The small molecule below binds the protein below.
Small molecule (SMILES): CC(=O)N[C@@H](CCC(N)=O)C(=O)N[C@@H](CC1CCCCC1)C(=O)N[C@@H](CC(=O)O)C(=O)N[C@@H](CC(C)C)C(=O)N[C@@H](Cc1ccc(Cl)c(Cl)c1)C(=O)O

Binding-site contacts:
Ligand atom CG contacts residue HIS176 of chain 1.O at 3.6 Å.
Ligand atom O contacts residue MET364 of chain 1.O at 3.4 Å.
Ligand atom CZ contacts residue PRO244 of chain 1.O at 3.6 Å (hydrophobic).
Ligand atom CE2 contacts residue ASN346 of chain 1.O at 3.5 Å.
Ligand atom OD1 contacts residue HIS176 of chain 1.O at 3.3 Å.
Ligand atom N contacts residue MET364 of chain 1.O at 3.6 Å.
Ligand atom CD2 contacts residue ASN346 of chain 1.O at 3.7 Å.
Ligand atom N contacts residue GLY175 of chain 1.O at 2.7 Å (h-bond).
Ligand atom CD2 contacts residue MET364 of chain 1.O at 3.7 Å (hydrophobic).
Ligand atom CB contacts residue MET364 of chain 1.O at 3.7 Å (hydrophobic).
Ligand atom CG contacts residue GLY175 of chain 1.O at 3.7 Å.
Ligand atom CLE1 contacts residue GLY175 of chain 1.O at 3.6 Å.
Ligand atom CG contacts residue PRO365 of chain 1.O at 3.5 Å (hydrophobic).
Ligand atom CLZ contacts residue VAL249 of chain 1.O at 3.7 Å.
Ligand atom CA contacts residue PRO365 of chain 1.O at 3.7 Å (hydrophobic).
Ligand atom O contacts residue ARG367 of chain 1.O at 2.8 Å (salt-bridge).
Ligand atom CA contacts residue GLY175 of chain 1.O at 3.5 Å.
Ligand atom CLE1 contacts residue THR173 of chain 1.O at 3.3 Å.
Ligand atom C contacts residue MET364 of chain 1.O at 3.7 Å (hydrophobic).
Ligand atom NE2 contacts residue MET366 of chain 1.O at 3.5 Å.
Ligand atom CZ contacts residue ASN346 of chain 1.O at 3.5 Å.
Ligand atom O contacts residue VAL249 of chain 1.O at 3.3 Å.
Ligand atom CB contacts residue GLY175 of chain 1.O at 3.4 Å.
Ligand atom CE2 contacts residue VAL249 of chain 1.O at 3.5 Å (hydrophobic).
Ligand atom CE2 contacts residue PRO244 of chain 1.O at 3.7 Å (hydrophobic).
Ligand atom CD1 contacts residue THR173 of chain 1.O at 3.4 Å.
Ligand atom CLZ contacts residue TYR246 of chain 1.O at 3.6 Å.
Ligand atom C contacts residue GLY175 of chain 1.O at 3.6 Å.
Ligand atom OE1 contacts residue PRO365 of chain 1.O at 3.5 Å (h-bond).
Ligand atom OE1 contacts residue MET364 of chain 1.O at 3.0 Å (h-bond).
Ligand atom CB contacts residue PRO365 of chain 1.O at 3.5 Å (hydrophobic).
Ligand atom O contacts residue MET364 of chain 1.O at 3.4 Å.
Ligand atom O contacts residue MET366 of chain 1.O at 3.3 Å.
Ligand atom C contacts residue ARG367 of chain 1.O at 3.5 Å.
Ligand atom N contacts residue PRO365 of chain 1.O at 3.0 Å (h-bond).
Ligand atom O contacts residue HIS176 of chain 1.O at 3.6 Å.
Ligand atom NE2 contacts residue TYR325 of chain 1.O at 3.5 Å.
Ligand atom CD1 contacts residue ARG177 of chain 1.O at 3.7 Å.
Ligand atom CA contacts residue GLY175 of chain 1.O at 3.6 Å.
Ligand atom CLZ contacts residue PRO244 of chain 1.O at 3.7 Å.

Sequence of chain 1.O:
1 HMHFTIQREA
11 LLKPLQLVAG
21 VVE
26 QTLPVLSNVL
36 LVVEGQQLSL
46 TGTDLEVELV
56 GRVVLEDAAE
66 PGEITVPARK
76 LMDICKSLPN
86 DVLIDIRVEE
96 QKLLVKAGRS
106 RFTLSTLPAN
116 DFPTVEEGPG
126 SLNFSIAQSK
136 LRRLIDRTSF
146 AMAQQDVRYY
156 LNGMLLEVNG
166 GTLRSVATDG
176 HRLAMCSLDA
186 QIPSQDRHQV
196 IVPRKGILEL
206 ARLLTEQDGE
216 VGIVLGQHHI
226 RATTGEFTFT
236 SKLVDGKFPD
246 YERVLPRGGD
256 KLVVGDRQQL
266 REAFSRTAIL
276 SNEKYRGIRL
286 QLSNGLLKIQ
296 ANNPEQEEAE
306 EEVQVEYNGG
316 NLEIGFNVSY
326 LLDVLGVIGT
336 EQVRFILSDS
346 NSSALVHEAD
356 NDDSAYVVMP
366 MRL